Sequence of chain 1.A:
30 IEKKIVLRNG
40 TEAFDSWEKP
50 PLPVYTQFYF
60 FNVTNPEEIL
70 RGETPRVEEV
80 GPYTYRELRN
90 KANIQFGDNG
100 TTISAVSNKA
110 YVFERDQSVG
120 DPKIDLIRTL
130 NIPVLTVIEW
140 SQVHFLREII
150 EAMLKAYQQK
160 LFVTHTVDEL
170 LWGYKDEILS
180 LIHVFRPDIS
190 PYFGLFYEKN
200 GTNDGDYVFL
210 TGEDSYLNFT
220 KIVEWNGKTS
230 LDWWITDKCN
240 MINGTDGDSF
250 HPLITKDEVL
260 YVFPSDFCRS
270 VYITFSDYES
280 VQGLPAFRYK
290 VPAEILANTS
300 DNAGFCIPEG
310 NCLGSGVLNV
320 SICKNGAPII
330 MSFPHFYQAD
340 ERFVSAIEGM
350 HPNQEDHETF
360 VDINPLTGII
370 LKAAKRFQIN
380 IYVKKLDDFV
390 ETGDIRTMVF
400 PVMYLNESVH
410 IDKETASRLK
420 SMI

A protein and the small-molecule ligand that binds it are described below.
Small molecule (SMILES): CC(=O)N[C@@H]1[C@@H](O)[C@H](O)[C@@H](CO)O[C@H]1O

Binding-site contacts:
Ligand atom C2 contacts residue ASN217 of chain 1.A at 2.4 Å.
Ligand atom O5 contacts residue SER214 of chain 1.A at 3.7 Å.
Ligand atom O6 contacts residue SER214 of chain 1.A at 3.3 Å (h-bond).
Ligand atom C3 contacts residue ASN217 of chain 1.A at 3.8 Å.
Ligand atom O5 contacts residue ASN217 of chain 1.A at 2.2 Å (h-bond).
Ligand atom C1 contacts residue ASP213 of chain 1.A at 2.9 Å.
Ligand atom C5 contacts residue ASP213 of chain 1.A at 3.5 Å.
Ligand atom O7 contacts residue ASN217 of chain 1.A at 3.4 Å (h-bond).
Ligand atom O6 contacts residue ASN217 of chain 1.A at 4.2 Å.
Ligand atom C2 contacts residue ASP213 of chain 1.A at 3.8 Å.
Ligand atom C7 contacts residue LEU209 of chain 1.A at 4.4 Å (hydrophobic).
Ligand atom C6 contacts residue SER214 of chain 1.A at 3.5 Å.
Ligand atom C1 contacts residue ASN217 of chain 1.A at 1.4 Å.
Ligand atom C4 contacts residue ASP213 of chain 1.A at 4.2 Å.
Ligand atom N2 contacts residue ASN217 of chain 1.A at 3.0 Å (h-bond).
Ligand atom N2 contacts residue LEU209 of chain 1.A at 4.0 Å.
Ligand atom C5 contacts residue SER214 of chain 1.A at 3.5 Å.
Ligand atom C3 contacts residue ASP213 of chain 1.A at 3.8 Å.
Ligand atom C7 contacts residue ASN217 of chain 1.A at 3.5 Å.
Ligand atom C1 contacts residue LEU209 of chain 1.A at 4.1 Å (hydrophobic).
Ligand atom C4 contacts residue ASN217 of chain 1.A at 4.2 Å.
Ligand atom O5 contacts residue ASP213 of chain 1.A at 3.3 Å (salt-bridge).
Ligand atom C5 contacts residue ASN217 of chain 1.A at 3.6 Å.